Sequence of chain 1.C:
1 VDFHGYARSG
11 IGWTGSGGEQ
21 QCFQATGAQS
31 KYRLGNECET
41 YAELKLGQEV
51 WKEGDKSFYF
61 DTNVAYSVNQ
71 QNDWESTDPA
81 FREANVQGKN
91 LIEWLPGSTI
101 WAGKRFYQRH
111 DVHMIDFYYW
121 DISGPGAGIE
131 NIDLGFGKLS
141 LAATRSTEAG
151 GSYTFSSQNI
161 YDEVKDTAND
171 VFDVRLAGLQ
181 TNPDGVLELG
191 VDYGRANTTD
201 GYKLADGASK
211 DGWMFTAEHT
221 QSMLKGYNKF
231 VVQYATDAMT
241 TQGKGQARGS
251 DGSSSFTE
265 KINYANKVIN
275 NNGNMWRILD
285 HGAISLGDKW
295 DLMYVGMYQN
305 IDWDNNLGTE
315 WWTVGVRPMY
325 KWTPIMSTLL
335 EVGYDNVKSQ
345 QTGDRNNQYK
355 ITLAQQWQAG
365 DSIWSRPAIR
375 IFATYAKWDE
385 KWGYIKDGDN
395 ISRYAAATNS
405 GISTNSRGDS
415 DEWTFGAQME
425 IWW

This protein binds this small molecule.
Small molecule (SMILES): OC[C@H]1O[C@H](O[C@H]2[C@H](O)[C@@H](O)[C@@H](O[C@H]3[C@H](O)[C@@H](O)[C@H](O)O[C@@H]3CO)O[C@@H]2CO)[C@H](O)[C@@H](O)[C@@H]1O

Binding-site contacts:
Ligand atom O3 contacts residue HIS113 of chain 1.C at 3.5 Å.
Ligand atom C3 contacts residue ASP111 of chain 1.C at 3.2 Å.
Ligand atom C6 contacts residue ARG82 of chain 1.C at 3.9 Å.
Ligand atom O3 contacts residue ASP111 of chain 1.C at 2.9 Å (salt-bridge).
Ligand atom O6 contacts residue ARG82 of chain 1.C at 3.1 Å (salt-bridge).
Ligand atom O2 contacts residue ARG8 of chain 1.C at 3.1 Å (salt-bridge).
Ligand atom C6 contacts residue ARG109 of chain 1.C at 3.6 Å.
Ligand atom O6 contacts residue PHE106 of chain 1.C at 4.0 Å.
Ligand atom O4 contacts residue ASP111 of chain 1.C at 3.5 Å (salt-bridge).
Ligand atom C2 contacts residue ASP116 of chain 1.C at 3.9 Å.
Ligand atom C6 contacts residue GLU43 of chain 1.C at 3.6 Å.
Ligand atom O5 contacts residue ARG82 of chain 1.C at 3.2 Å (salt-bridge).
Ligand atom O6 contacts residue PHE106 of chain 1.C at 3.8 Å.
Ligand atom C3 contacts residue ARG33 of chain 1.C at 3.9 Å.
Ligand atom O6 contacts residue ARG109 of chain 1.C at 2.9 Å (salt-bridge).
Ligand atom O3 contacts residue TYR6 of chain 1.C at 3.6 Å.
Ligand atom C2 contacts residue ARG8 of chain 1.C at 3.5 Å.
Ligand atom O5 contacts residue TYR41 of chain 1.C at 3.5 Å.
Ligand atom O6 contacts residue ARG109 of chain 1.C at 3.0 Å (salt-bridge).
Ligand atom O5 contacts residue GLU43 of chain 1.C at 3.4 Å (salt-bridge).
Ligand atom C1 contacts residue TYR41 of chain 1.C at 3.5 Å (hydrophobic).
Ligand atom O3 contacts residue ARG8 of chain 1.C at 3.9 Å.
Ligand atom O3 contacts residue ASP116 of chain 1.C at 3.3 Å (salt-bridge).
Ligand atom C6 contacts residue TYR118 of chain 1.C at 3.8 Å (hydrophobic).
Ligand atom O2 contacts residue ASP116 of chain 1.C at 2.6 Å (salt-bridge).
Ligand atom C3 contacts residue ASP116 of chain 1.C at 3.3 Å.
Ligand atom O3 contacts residue ARG33 of chain 1.C at 2.8 Å (salt-bridge).
Ligand atom O2 contacts residue ARG33 of chain 1.C at 2.8 Å (salt-bridge).
Ligand atom C4 contacts residue TYR118 of chain 1.C at 3.8 Å (hydrophobic).
Ligand atom C6 contacts residue ARG109 of chain 1.C at 2.8 Å.
Ligand atom C6 contacts residue TYR118 of chain 1.C at 3.8 Å (hydrophobic).
Ligand atom C1 contacts residue TYR6 of chain 1.C at 3.7 Å (hydrophobic).
Ligand atom C2 contacts residue TRP426 of chain 1.C at 3.8 Å (hydrophobic).
Ligand atom C2 contacts residue HIS113 of chain 1.C at 3.5 Å.
Ligand atom O4 contacts residue TYR118 of chain 1.C at 3.3 Å (h-bond).
Ligand atom O6 contacts residue GLU43 of chain 1.C at 2.9 Å (salt-bridge).
Ligand atom C2 contacts residue TYR6 of chain 1.C at 3.8 Å (hydrophobic).
Ligand atom O2 contacts residue HIS113 of chain 1.C at 2.9 Å (h-bond).
Ligand atom C5 contacts residue TYR118 of chain 1.C at 3.3 Å (hydrophobic).
Ligand atom O6 contacts residue GLU43 of chain 1.C at 2.7 Å (salt-bridge).

Sequence of chain 1.A:
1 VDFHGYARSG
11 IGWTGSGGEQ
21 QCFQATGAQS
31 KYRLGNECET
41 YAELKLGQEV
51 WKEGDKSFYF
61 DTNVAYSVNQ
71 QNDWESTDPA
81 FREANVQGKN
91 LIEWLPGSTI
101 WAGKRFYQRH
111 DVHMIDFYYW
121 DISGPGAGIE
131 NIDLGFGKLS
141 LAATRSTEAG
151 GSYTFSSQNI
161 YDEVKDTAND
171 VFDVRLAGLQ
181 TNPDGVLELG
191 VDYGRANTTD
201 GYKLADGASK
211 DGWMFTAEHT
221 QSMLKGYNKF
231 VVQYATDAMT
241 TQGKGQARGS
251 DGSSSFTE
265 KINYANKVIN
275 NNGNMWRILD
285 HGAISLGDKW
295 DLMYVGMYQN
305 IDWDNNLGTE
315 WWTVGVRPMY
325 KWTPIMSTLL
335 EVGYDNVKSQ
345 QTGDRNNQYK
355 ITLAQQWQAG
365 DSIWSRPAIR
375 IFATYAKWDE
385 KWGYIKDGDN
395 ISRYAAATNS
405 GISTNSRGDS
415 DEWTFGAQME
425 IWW